Sequence of chain 1.A:
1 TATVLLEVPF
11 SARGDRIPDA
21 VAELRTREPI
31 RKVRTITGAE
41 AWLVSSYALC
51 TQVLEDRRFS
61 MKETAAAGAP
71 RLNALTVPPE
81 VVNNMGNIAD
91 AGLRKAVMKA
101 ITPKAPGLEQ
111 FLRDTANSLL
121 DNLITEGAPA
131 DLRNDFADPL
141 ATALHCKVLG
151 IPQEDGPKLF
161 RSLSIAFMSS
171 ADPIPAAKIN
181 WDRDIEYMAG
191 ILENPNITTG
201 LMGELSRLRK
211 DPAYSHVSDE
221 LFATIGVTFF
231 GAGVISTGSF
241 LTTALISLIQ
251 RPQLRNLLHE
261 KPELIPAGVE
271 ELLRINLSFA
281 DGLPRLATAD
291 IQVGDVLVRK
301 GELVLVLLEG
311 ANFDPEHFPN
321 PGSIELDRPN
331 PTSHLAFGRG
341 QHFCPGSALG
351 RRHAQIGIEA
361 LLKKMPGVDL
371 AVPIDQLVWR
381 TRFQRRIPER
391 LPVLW

Binding-site contacts:
Ligand atom OAB contacts residue VAL227 of chain 1.A at 3.2 Å.
Ligand atom CAO contacts residue VAL227 of chain 1.A at 4.0 Å (hydrophobic).
Ligand atom CAR contacts residue VAL77 of chain 1.A at 3.7 Å (hydrophobic).
Ligand atom NAM contacts residue THR76 of chain 1.A at 2.4 Å (h-bond).
Ligand atom CAK contacts residue THR76 of chain 1.A at 3.8 Å.
Ligand atom NAL contacts residue THR76 of chain 1.A at 2.6 Å (h-bond).
Ligand atom NAL contacts residue GLN384 of chain 1.A at 3.6 Å (h-bond).
Ligand atom CAR contacts residue PHE167 of chain 1.A at 4.0 Å (hydrophobic).
Ligand atom NAM contacts residue ALA166 of chain 1.A at 2.9 Å (h-bond).
Ligand atom CAI contacts residue VAL77 of chain 1.A at 3.8 Å (hydrophobic).
Ligand atom CAD contacts residue THR228 of chain 1.A at 3.5 Å.
Ligand atom NAS contacts residue VAL77 of chain 1.A at 3.5 Å.
Ligand atom NAM contacts residue VAL77 of chain 1.A at 3.8 Å.
Ligand atom CAF contacts residue TRP181 of chain 1.A at 4.1 Å (hydrophobic).
Ligand atom CAQ contacts residue ALA166 of chain 1.A at 3.9 Å (hydrophobic).
Ligand atom CAD contacts residue ALA232 of chain 1.A at 4.0 Å (hydrophobic).
Ligand atom CAD contacts residue SO41 of chain 1.F at 3.8 Å.
Ligand atom CAN contacts residue SO41 of chain 1.F at 3.7 Å.
Ligand atom CAC contacts residue SO41 of chain 1.F at 3.9 Å.
Ligand atom CAQ contacts residue VAL77 of chain 1.A at 3.5 Å (hydrophobic).
Ligand atom OAA contacts residue HEM1 of chain 1.B at 3.5 Å.
Ligand atom CAO contacts residue ALA166 of chain 1.A at 3.8 Å (hydrophobic).
Ligand atom CAH contacts residue PHE167 of chain 1.A at 3.6 Å (hydrophobic).
Ligand atom CAN contacts residue THR228 of chain 1.A at 3.8 Å.
Ligand atom NAS contacts residue THR76 of chain 1.A at 3.4 Å (h-bond).
Ligand atom CAQ contacts residue THR76 of chain 1.A at 4.1 Å.
Ligand atom CAJ contacts residue PHE167 of chain 1.A at 3.4 Å (hydrophobic).
Ligand atom OAA contacts residue ASN84 of chain 1.A at 3.1 Å (h-bond).
Ligand atom CAE contacts residue ALA166 of chain 1.A at 2.8 Å (hydrophobic).
Ligand atom CAI contacts residue ALA166 of chain 1.A at 3.2 Å (hydrophobic).
Ligand atom CAI contacts residue THR76 of chain 1.A at 3.7 Å.
Ligand atom CAF contacts residue PHE167 of chain 1.A at 3.9 Å (hydrophobic).
Ligand atom NAL contacts residue ALA166 of chain 1.A at 3.7 Å.
Ligand atom OAA contacts residue THR228 of chain 1.A at 3.7 Å.
Ligand atom CAO contacts residue TRP181 of chain 1.A at 4.0 Å (hydrophobic).
Ligand atom CAF contacts residue THR228 of chain 1.A at 4.0 Å.
Ligand atom CAF contacts residue VAL227 of chain 1.A at 4.1 Å (hydrophobic).
Ligand atom CAQ contacts residue PHE167 of chain 1.A at 3.7 Å (hydrophobic).
Ligand atom NAS contacts residue PHE167 of chain 1.A at 3.9 Å.
Ligand atom NAS contacts residue ALA166 of chain 1.A at 3.8 Å.

A protein and the small-molecule ligand that binds it are described below.
Small molecule (SMILES): Oc1ccc(-c2cnnn2-c2ccc(O)cc2)cc1